Sequence of chain 1.D:
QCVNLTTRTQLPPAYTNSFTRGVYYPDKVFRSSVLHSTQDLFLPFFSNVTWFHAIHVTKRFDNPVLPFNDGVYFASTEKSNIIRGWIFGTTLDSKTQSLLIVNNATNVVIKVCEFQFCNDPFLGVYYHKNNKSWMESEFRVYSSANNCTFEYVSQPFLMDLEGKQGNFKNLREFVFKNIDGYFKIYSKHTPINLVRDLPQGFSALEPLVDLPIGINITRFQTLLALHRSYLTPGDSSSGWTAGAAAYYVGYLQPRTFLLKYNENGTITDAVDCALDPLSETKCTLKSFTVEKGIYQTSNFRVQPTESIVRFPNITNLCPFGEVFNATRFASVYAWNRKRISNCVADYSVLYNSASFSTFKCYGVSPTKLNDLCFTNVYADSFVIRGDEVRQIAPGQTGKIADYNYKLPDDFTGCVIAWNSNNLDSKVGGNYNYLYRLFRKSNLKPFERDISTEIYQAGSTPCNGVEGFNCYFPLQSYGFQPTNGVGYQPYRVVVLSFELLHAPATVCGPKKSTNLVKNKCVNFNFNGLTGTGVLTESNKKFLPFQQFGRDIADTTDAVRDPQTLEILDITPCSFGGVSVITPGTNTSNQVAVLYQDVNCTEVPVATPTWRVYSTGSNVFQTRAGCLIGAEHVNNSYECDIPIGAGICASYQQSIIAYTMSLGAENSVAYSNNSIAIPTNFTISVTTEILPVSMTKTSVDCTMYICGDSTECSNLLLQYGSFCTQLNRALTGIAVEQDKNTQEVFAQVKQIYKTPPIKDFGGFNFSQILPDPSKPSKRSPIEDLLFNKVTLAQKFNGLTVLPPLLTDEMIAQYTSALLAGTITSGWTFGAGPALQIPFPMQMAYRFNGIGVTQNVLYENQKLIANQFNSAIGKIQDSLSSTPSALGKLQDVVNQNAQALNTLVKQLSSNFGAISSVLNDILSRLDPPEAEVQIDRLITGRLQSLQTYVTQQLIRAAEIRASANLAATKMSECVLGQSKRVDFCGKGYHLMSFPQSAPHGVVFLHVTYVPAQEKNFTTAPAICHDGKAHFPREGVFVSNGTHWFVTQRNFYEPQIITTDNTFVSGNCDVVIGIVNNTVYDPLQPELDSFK

The protein below binds the small molecule below.
Small molecule (SMILES): CC(=O)N[C@@H]1[C@@H](O)[C@H](O)[C@@H](CO)O[C@H]1O

Binding-site contacts:
Ligand atom N2 contacts residue ASN318 of chain 1.D at 3.5 Å (h-bond).
Ligand atom C8 contacts residue ASN318 of chain 1.D at 4.3 Å.
Ligand atom C1 contacts residue ASN318 of chain 1.D at 1.4 Å.
Ligand atom O7 contacts residue PRO317 of chain 1.D at 4.3 Å.
Ligand atom O7 contacts residue ASN318 of chain 1.D at 3.0 Å (h-bond).
Ligand atom O3 contacts residue ASN318 of chain 1.D at 3.5 Å (h-bond).
Ligand atom C5 contacts residue ASN318 of chain 1.D at 3.6 Å.
Ligand atom C8 contacts residue GLN567 of chain 1.D at 4.1 Å.
Ligand atom C2 contacts residue ASN318 of chain 1.D at 2.5 Å.
Ligand atom C7 contacts residue ASN318 of chain 1.D at 3.3 Å.
Ligand atom O5 contacts residue ASN318 of chain 1.D at 2.4 Å (h-bond).
Ligand atom C3 contacts residue ASN318 of chain 1.D at 3.5 Å.
Ligand atom C4 contacts residue ASN318 of chain 1.D at 4.2 Å.